The small molecule below binds the protein below.
Small molecule (SMILES): OCCCO

Binding-site contacts:
Ligand atom O1 contacts residue LEU238 of chain 1.A at 3.5 Å.
Ligand atom C1 contacts residue ARG170 of chain 1.A at 3.5 Å.
Ligand atom C3 contacts residue LEU238 of chain 1.A at 3.3 Å (hydrophobic).
Ligand atom C3 contacts residue ARG170 of chain 1.A at 3.5 Å.
Ligand atom C2 contacts residue LEU238 of chain 1.A at 4.3 Å (hydrophobic).
Ligand atom O1 contacts residue PRO164 of chain 1.A at 3.8 Å.
Ligand atom C2 contacts residue PRO125 of chain 1.A at 3.2 Å (hydrophobic).
Ligand atom O3 contacts residue LEU238 of chain 1.A at 4.3 Å.
Ligand atom O1 contacts residue ARG170 of chain 1.A at 3.5 Å (salt-bridge).
Ligand atom O3 contacts residue PRO125 of chain 1.A at 3.9 Å.
Ligand atom C3 contacts residue PRO125 of chain 1.A at 4.2 Å (hydrophobic).
Ligand atom O3 contacts residue ARG170 of chain 1.A at 3.9 Å.
Ligand atom C1 contacts residue LEU165 of chain 1.A at 3.4 Å (hydrophobic).
Ligand atom C2 contacts residue ARG170 of chain 1.A at 3.8 Å.
Ligand atom O1 contacts residue LEU128 of chain 1.A at 4.1 Å.
Ligand atom C2 contacts residue PHE123 of chain 1.A at 4.1 Å (hydrophobic).
Ligand atom C1 contacts residue LEU166 of chain 1.A at 4.1 Å (hydrophobic).
Ligand atom C1 contacts residue LEU128 of chain 1.A at 4.0 Å (hydrophobic).
Ligand atom C1 contacts residue PRO125 of chain 1.A at 3.6 Å (hydrophobic).
Ligand atom O1 contacts residue LEU165 of chain 1.A at 3.1 Å (h-bond).
Ligand atom C2 contacts residue LEU124 of chain 1.A at 4.2 Å (hydrophobic).

Sequence of chain 1.A:
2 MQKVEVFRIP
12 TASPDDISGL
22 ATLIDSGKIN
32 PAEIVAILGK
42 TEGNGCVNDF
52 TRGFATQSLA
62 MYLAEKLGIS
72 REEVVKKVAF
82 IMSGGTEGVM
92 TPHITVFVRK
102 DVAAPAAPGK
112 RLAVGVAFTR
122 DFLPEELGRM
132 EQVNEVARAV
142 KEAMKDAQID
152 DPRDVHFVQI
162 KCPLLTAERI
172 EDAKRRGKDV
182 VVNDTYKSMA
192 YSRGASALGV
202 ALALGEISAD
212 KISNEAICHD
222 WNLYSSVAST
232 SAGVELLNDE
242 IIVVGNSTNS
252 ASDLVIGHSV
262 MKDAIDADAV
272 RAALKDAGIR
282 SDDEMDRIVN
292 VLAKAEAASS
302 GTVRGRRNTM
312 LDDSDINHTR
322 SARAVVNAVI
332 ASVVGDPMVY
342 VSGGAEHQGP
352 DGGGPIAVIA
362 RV